Sequence of chain 1.A:
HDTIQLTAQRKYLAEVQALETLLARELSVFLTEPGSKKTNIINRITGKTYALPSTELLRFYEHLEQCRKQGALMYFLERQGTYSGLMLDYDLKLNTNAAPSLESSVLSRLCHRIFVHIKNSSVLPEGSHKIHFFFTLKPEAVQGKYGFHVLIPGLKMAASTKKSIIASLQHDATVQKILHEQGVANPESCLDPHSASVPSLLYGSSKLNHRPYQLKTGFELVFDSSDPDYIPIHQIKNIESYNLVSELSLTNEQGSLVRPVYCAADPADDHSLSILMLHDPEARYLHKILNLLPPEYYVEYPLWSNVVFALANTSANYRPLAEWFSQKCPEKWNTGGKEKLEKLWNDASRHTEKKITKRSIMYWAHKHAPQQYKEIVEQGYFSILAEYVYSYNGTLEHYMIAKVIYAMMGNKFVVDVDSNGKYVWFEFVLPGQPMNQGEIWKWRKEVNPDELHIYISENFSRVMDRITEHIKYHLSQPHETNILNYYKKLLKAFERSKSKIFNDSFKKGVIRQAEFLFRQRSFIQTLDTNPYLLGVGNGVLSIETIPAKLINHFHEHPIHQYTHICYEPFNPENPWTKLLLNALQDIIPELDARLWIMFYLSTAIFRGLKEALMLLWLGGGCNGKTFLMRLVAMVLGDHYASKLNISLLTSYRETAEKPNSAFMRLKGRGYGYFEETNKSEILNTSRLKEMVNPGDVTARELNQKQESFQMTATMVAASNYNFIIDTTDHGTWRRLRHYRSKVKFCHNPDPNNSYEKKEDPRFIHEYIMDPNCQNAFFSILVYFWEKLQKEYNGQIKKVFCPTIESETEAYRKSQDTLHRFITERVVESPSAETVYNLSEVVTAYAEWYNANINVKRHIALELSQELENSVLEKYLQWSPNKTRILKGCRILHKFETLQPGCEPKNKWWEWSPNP

Sequence of chain 1.F:
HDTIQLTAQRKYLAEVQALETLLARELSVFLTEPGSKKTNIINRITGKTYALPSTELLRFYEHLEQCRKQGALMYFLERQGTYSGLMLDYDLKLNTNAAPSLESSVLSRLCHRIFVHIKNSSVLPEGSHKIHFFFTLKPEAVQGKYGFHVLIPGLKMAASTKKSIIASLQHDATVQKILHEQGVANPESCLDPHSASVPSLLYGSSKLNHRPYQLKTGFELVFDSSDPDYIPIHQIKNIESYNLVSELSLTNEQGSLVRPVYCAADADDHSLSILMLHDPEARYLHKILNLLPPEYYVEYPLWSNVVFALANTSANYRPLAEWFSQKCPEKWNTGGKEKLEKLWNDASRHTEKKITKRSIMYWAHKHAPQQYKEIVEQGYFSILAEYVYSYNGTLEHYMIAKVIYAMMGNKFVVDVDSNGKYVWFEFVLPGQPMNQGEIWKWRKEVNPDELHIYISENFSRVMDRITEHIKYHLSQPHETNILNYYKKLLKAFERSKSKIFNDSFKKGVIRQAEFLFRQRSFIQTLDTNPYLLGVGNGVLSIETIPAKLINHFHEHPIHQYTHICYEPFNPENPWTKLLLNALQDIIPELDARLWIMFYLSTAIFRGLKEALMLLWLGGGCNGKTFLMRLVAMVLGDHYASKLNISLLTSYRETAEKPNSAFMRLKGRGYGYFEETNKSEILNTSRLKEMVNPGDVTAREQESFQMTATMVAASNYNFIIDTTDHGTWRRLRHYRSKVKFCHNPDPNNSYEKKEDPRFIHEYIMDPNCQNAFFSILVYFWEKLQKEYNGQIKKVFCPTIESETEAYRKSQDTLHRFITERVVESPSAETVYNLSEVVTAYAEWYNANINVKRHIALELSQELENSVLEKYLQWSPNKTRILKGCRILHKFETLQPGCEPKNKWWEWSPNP

This protein binds this small molecule.
Small molecule (SMILES): Nc1ncnc2c1ncn2[C@@H]1O[C@H](CO[P](=O)(O)O[P](=O)(O)NP(=O)(O)O)[C@@H](O)[C@H]1O

Binding-site contacts:
Ligand atom C2 contacts residue LYS777 of chain 1.F at 3.7 Å.
Ligand atom C2 contacts residue PHE782 of chain 1.F at 2.8 Å (hydrophobic).
Ligand atom O2' contacts residue ILE783 of chain 1.F at 3.8 Å.
Ligand atom N3B contacts residue THR645 of chain 1.F at 3.4 Å (h-bond).
Ligand atom PG contacts residue THR645 of chain 1.F at 3.4 Å.
Ligand atom C6 contacts residue PHE782 of chain 1.F at 3.6 Å (hydrophobic).
Ligand atom N3 contacts residue PHE764 of chain 1.F at 3.7 Å.
Ligand atom N6 contacts residue ALA602 of chain 1.F at 3.7 Å.
Ligand atom C2' contacts residue ASP779 of chain 1.F at 3.8 Å.
Ligand atom C5 contacts residue PHE782 of chain 1.F at 3.7 Å (hydrophobic).
Ligand atom N3 contacts residue ASP779 of chain 1.F at 3.6 Å (salt-bridge).
Ligand atom C6 contacts residue PHE764 of chain 1.F at 3.6 Å (hydrophobic).
Ligand atom O3G contacts residue GLU695 of chain 1.F at 3.7 Å.
Ligand atom N1 contacts residue PHE764 of chain 1.F at 3.4 Å.
Ligand atom O2' contacts residue ASP779 of chain 1.F at 2.4 Å (salt-bridge).
Ligand atom O2A contacts residue PHE646 of chain 1.F at 3.4 Å (h-bond).
Ligand atom O3G contacts residue ARG754 of chain 1.A at 2.8 Å (salt-bridge).
Ligand atom O2G contacts residue ARG754 of chain 1.A at 3.1 Å (salt-bridge).
Ligand atom O2A contacts residue GLY643 of chain 1.F at 2.9 Å (h-bond).
Ligand atom O1B contacts residue GLY643 of chain 1.F at 3.5 Å.
Ligand atom O1G contacts residue THR645 of chain 1.F at 2.9 Å (h-bond).
Ligand atom PB contacts residue GLY643 of chain 1.F at 3.5 Å.
Ligand atom O2B contacts residue LYS644 of chain 1.F at 2.8 Å (salt-bridge).
Ligand atom O2G contacts residue THR645 of chain 1.F at 3.5 Å (h-bond).
Ligand atom N9 contacts residue PHE782 of chain 1.F at 3.8 Å.
Ligand atom O4' contacts residue PHE764 of chain 1.F at 3.0 Å (h-bond).
Ligand atom O2' contacts residue PHE782 of chain 1.F at 3.4 Å.
Ligand atom PG contacts residue ARG754 of chain 1.A at 3.5 Å.
Ligand atom N3 contacts residue PHE782 of chain 1.F at 3.0 Å.
Ligand atom O2A contacts residue THR645 of chain 1.F at 3.2 Å.
Ligand atom O2B contacts residue GLY643 of chain 1.F at 3.0 Å.
Ligand atom O1G contacts residue GLU695 of chain 1.F at 2.9 Å (salt-bridge).
Ligand atom O3A contacts residue GLY643 of chain 1.F at 3.2 Å.
Ligand atom C4 contacts residue PHE782 of chain 1.F at 3.3 Å (hydrophobic).
Ligand atom N1 contacts residue PHE782 of chain 1.F at 3.1 Å.
Ligand atom O2B contacts residue THR645 of chain 1.F at 3.0 Å (h-bond).
Ligand atom O2G contacts residue ASN712 of chain 1.A at 2.8 Å (h-bond).
Ligand atom C4 contacts residue PHE764 of chain 1.F at 3.5 Å (hydrophobic).
Ligand atom C5 contacts residue PHE764 of chain 1.F at 3.8 Å (hydrophobic).
Ligand atom O1A contacts residue THR645 of chain 1.F at 3.6 Å.